A small-molecule ligand and the protein it binds are described below.
Small molecule (SMILES): Cc1cn([C@H]2C[C@H](O[P](=O)(O)OC[C@H]3O[C@@H](n4cnc5c(N)ncnc54)C[C@@H]3O[P](=O)(O)OC[C@H]3O[C@@H](n4cnc5c(=O)nc(N)[nH]c54)C[C@@H]3O[P](=O)(O)OC[C@H]3O[C@@H](n4cnc5c(N)ncnc54)C[C@@H]3OP(=O)(O)O)[C@@H](CO[P](=O)(O)O[C@H]3C[C@H](n4cc(C)c(=O)[nH]c4=O)O[C@@H]3CO[P](=O)(O)O[C@H]3C[C@H](n4cnc5c(N)ncnc54)O[C@@H]3CO[P](=O)(O)O[C@H]3C[C@H](n4ccc(N)nc4=O)O[C@@H]3CO)O2)c(=O)[nH]c1=O

Binding-site contacts:
Ligand atom O2 contacts residue DG7 of chain 1.B at 2.8 Å (h-bond).
Ligand atom OP1 contacts residue GLY231 of chain 1.C at 3.4 Å.
Ligand atom C2 contacts residue DT3 of chain 1.B at 3.4 Å.
Ligand atom N1 contacts residue DT6 of chain 1.B at 2.9 Å (h-bond).
Ligand atom O4 contacts residue DT3 of chain 1.B at 3.4 Å (h-bond).
Ligand atom C6 contacts residue DC2 of chain 1.B at 3.0 Å.
Ligand atom N1 contacts residue DT3 of chain 1.B at 2.5 Å (h-bond).
Ligand atom N1 contacts residue DC2 of chain 1.B at 2.4 Å (h-bond).
Ligand atom N2 contacts residue DC2 of chain 1.B at 2.3 Å (h-bond).
Ligand atom C2 contacts residue DT3 of chain 1.B at 3.0 Å.
Ligand atom N3 contacts residue DG7 of chain 1.B at 3.0 Å (h-bond).
Ligand atom O6 contacts residue DC2 of chain 1.B at 2.5 Å (h-bond).
Ligand atom P contacts residue THR233 of chain 1.C at 3.4 Å.
Ligand atom N1 contacts residue DA4 of chain 1.B at 3.3 Å.
Ligand atom C6 contacts residue DT3 of chain 1.B at 3.4 Å.
Ligand atom O2 contacts residue DA5 of chain 1.B at 3.2 Å.
Ligand atom C2 contacts residue DG7 of chain 1.B at 3.2 Å.
Ligand atom N4 contacts residue DG7 of chain 1.B at 3.3 Å (h-bond).
Ligand atom N2 contacts residue DT3 of chain 1.B at 3.0 Å (h-bond).
Ligand atom C4 contacts residue DA4 of chain 1.B at 3.0 Å.
Ligand atom C2 contacts residue DT6 of chain 1.B at 3.4 Å.
Ligand atom O4 contacts residue DA4 of chain 1.B at 2.8 Å (h-bond).
Ligand atom N3 contacts residue DG7 of chain 1.B at 3.4 Å (h-bond).
Ligand atom N3 contacts residue DA5 of chain 1.B at 2.7 Å (h-bond).
Ligand atom O2 contacts residue DA4 of chain 1.B at 2.9 Å.
Ligand atom N6 contacts residue DT6 of chain 1.B at 3.4 Å (h-bond).
Ligand atom C2 contacts residue DA4 of chain 1.B at 3.2 Å.
Ligand atom N6 contacts residue DT1 of chain 1.B at 3.1 Å (h-bond).
Ligand atom OP1 contacts residue GLU232 of chain 1.C at 3.2 Å (salt-bridge).
Ligand atom N3 contacts residue DA4 of chain 1.B at 2.3 Å (h-bond).
Ligand atom N6 contacts residue DA5 of chain 1.B at 2.7 Å (h-bond).
Ligand atom C2 contacts residue DT1 of chain 1.B at 3.2 Å.
Ligand atom C2 contacts residue DA4 of chain 1.B at 3.3 Å.
Ligand atom O4 contacts residue DA5 of chain 1.B at 3.2 Å (h-bond).
Ligand atom C2 contacts residue DC2 of chain 1.B at 3.0 Å.
Ligand atom N6 contacts residue DT3 of chain 1.B at 2.7 Å (h-bond).
Ligand atom N6 contacts residue DC2 of chain 1.B at 3.2 Å (h-bond).
Ligand atom C6 contacts residue DA5 of chain 1.B at 3.4 Å.
Ligand atom N1 contacts residue DT1 of chain 1.B at 2.8 Å (h-bond).
Ligand atom OP1 contacts residue THR233 of chain 1.C at 2.5 Å (h-bond).

Sequence of chain 1.C:
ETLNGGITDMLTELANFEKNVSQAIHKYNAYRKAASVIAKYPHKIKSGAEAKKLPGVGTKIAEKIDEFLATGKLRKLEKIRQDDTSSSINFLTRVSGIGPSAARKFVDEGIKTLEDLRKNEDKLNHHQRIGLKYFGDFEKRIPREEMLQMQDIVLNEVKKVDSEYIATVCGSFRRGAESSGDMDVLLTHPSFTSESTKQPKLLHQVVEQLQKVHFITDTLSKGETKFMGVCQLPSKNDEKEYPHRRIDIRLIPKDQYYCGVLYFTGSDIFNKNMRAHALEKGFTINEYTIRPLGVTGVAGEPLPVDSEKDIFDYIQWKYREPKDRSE